Binding-site contacts:
Ligand atom O6 contacts residue LYS161 of chain 1.F at 3.5 Å (salt-bridge).
Ligand atom O5P contacts residue ARG281 of chain 1.F at 3.3 Å (salt-bridge).
Ligand atom P1 contacts residue THR58 of chain 1.E at 3.4 Å.
Ligand atom O2 contacts residue THR159 of chain 1.F at 3.0 Å (h-bond).
Ligand atom O2P contacts residue GLY389 of chain 1.F at 2.8 Å (h-bond).
Ligand atom O2 contacts residue ASP189 of chain 1.F at 3.2 Å (salt-bridge).
Ligand atom O4P contacts residue ARG281 of chain 1.F at 2.8 Å (salt-bridge).
Ligand atom O1P contacts residue GLY367 of chain 1.F at 3.1 Å (h-bond).
Ligand atom O4P contacts residue HIS313 of chain 1.F at 3.0 Å.
Ligand atom O2P contacts residue GLY390 of chain 1.F at 3.5 Å (h-bond).
Ligand atom O6 contacts residue ASN109 of chain 1.E at 3.1 Å (h-bond).
Ligand atom O5P contacts residue HIS313 of chain 1.F at 3.4 Å (h-bond).
Ligand atom O1P contacts residue TRP59 of chain 1.E at 3.0 Å.
Ligand atom O3 contacts residue KCX187 of chain 1.F at 3.1 Å (h-bond).
Ligand atom O1 contacts residue LYS161 of chain 1.F at 3.2 Å.
Ligand atom O7 contacts residue LYS320 of chain 1.F at 3.0 Å (salt-bridge).
Ligand atom O1P contacts residue LYS320 of chain 1.F at 2.7 Å (salt-bridge).
Ligand atom O2 contacts residue LYS161 of chain 1.F at 2.9 Å (salt-bridge).
Ligand atom O5P contacts residue SER365 of chain 1.F at 3.5 Å (h-bond).
Ligand atom O3 contacts residue GLU190 of chain 1.F at 3.0 Å (salt-bridge).
Ligand atom O4 contacts residue SER365 of chain 1.F at 3.3 Å.
Ligand atom O3P contacts residue GLY390 of chain 1.F at 2.5 Å (h-bond).
Ligand atom O5 contacts residue HIS313 of chain 1.F at 3.2 Å (h-bond).
Ligand atom O2 contacts residue MG1 of chain 1.S at 2.6 Å.
Ligand atom P2 contacts residue HIS313 of chain 1.F at 3.5 Å.
Ligand atom O1P contacts residue THR58 of chain 1.E at 3.3 Å (h-bond).
Ligand atom O4 contacts residue LEU321 of chain 1.F at 3.3 Å.
Ligand atom O4 contacts residue GLY366 of chain 1.F at 2.9 Å.
Ligand atom O3 contacts residue MG1 of chain 1.S at 2.2 Å.
Ligand atom O6 contacts residue MG1 of chain 1.S at 3.3 Å.
Ligand atom O6 contacts residue GLU190 of chain 1.F at 3.4 Å (salt-bridge).
Ligand atom C2 contacts residue MG1 of chain 1.S at 3.3 Å.
Ligand atom C3 contacts residue MG1 of chain 1.S at 3.2 Å.
Ligand atom O3 contacts residue HIS280 of chain 1.F at 3.0 Å (h-bond).
Ligand atom O6 contacts residue ASP189 of chain 1.F at 3.3 Å (salt-bridge).
Ligand atom O3 contacts residue ASN109 of chain 1.E at 3.4 Å (h-bond).
Ligand atom O3P contacts residue THR58 of chain 1.E at 2.6 Å (h-bond).
Ligand atom O3P contacts residue LYS161 of chain 1.F at 3.2 Å.
Ligand atom O3P contacts residue GLY389 of chain 1.F at 3.2 Å.
Ligand atom O6 contacts residue LYS163 of chain 1.F at 2.8 Å (salt-bridge).

Sequence of chain 1.E:
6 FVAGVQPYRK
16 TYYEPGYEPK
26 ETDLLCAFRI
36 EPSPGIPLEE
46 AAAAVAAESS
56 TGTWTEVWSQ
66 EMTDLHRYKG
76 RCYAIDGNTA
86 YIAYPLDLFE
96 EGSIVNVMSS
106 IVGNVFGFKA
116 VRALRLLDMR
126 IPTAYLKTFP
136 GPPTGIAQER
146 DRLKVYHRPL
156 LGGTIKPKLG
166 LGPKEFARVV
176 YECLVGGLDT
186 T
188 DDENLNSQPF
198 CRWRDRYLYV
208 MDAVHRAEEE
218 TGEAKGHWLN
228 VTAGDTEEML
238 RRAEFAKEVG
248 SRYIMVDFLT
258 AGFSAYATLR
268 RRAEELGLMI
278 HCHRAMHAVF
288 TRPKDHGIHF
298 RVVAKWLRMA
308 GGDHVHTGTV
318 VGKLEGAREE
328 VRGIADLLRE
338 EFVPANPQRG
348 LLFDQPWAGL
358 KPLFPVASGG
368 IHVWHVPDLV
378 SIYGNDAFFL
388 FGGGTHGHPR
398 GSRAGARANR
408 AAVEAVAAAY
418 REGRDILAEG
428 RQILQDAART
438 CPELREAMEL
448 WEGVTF

This protein binds this small molecule.
Small molecule (SMILES): O=C(O)[C@@](O)(COP(=O)(O)O)[C@H](O)[C@H](O)COP(=O)(O)O

Sequence of chain 1.F:
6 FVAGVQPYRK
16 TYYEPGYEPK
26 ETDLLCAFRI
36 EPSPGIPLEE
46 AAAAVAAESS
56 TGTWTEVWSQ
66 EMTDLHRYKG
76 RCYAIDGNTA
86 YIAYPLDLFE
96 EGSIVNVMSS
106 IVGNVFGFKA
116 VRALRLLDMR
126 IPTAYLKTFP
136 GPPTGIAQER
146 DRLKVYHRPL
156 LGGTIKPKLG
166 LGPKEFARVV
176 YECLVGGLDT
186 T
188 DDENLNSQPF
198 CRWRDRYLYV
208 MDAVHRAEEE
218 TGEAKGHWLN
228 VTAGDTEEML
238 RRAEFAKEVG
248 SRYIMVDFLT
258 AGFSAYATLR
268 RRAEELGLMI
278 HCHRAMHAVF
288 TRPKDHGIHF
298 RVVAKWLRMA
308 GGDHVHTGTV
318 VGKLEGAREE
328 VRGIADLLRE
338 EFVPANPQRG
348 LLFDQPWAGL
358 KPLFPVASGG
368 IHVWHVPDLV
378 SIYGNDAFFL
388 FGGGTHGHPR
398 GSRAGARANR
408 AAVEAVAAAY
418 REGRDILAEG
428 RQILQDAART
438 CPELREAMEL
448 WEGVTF